Sequence of chain 1.A:
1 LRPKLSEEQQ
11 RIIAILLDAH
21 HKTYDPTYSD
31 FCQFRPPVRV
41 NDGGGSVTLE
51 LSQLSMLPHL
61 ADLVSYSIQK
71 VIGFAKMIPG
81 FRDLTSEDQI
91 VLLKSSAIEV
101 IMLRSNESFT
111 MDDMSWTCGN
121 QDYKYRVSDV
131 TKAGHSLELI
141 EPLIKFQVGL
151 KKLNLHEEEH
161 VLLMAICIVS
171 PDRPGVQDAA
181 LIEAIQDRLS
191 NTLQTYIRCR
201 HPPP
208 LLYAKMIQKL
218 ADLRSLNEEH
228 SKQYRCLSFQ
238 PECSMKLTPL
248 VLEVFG

The protein below binds the small molecule below.
Small molecule (SMILES): CCC(CC)(c1ccc(OCC(=O)O)c(C)c1)c1ccc(OC[C@H](O)C(C)(C)C)c(C)c1

Binding-site contacts:
Ligand atom C14 contacts residue SER105 of chain 1.A at 3.5 Å.
Ligand atom C54 contacts residue HIS227 of chain 1.A at 3.7 Å.
Ligand atom C29 contacts residue VAL64 of chain 1.A at 3.7 Å (hydrophobic).
Ligand atom O2 contacts residue ARG104 of chain 1.A at 3.9 Å.
Ligand atom C34 contacts residue SER67 of chain 1.A at 3.1 Å.
Ligand atom C63 contacts residue CYS118 of chain 1.A at 3.8 Å (hydrophobic).
Ligand atom O2 contacts residue TYR28 of chain 1.A at 3.6 Å.
Ligand atom O47 contacts residue HIS135 of chain 1.A at 2.6 Å (h-bond).
Ligand atom C64 contacts residue SER108 of chain 1.A at 3.6 Å.
Ligand atom C44 contacts residue HIS227 of chain 1.A at 3.9 Å.
Ligand atom C12 contacts residue VAL130 of chain 1.A at 3.7 Å (hydrophobic).
Ligand atom C44 contacts residue HIS135 of chain 1.A at 3.3 Å.
Ligand atom C38 contacts residue VAL130 of chain 1.A at 3.8 Å (hydrophobic).
Ligand atom O1 contacts residue ARG104 of chain 1.A at 3.5 Å.
Ligand atom O2 contacts residue SER105 of chain 1.A at 3.6 Å.
Ligand atom O2 contacts residue TYR24 of chain 1.A at 2.6 Å (h-bond).
Ligand atom C64 contacts residue TYR24 of chain 1.A at 3.7 Å (hydrophobic).
Ligand atom C64 contacts residue SER105 of chain 1.A at 3.6 Å.
Ligand atom C54 contacts residue PHE252 of chain 1.A at 3.7 Å (hydrophobic).
Ligand atom C50 contacts residue LEU234 of chain 1.A at 3.7 Å (hydrophobic).
Ligand atom C12 contacts residue TRP116 of chain 1.A at 3.9 Å (hydrophobic).
Ligand atom C13 contacts residue TRP116 of chain 1.A at 3.6 Å (hydrophobic).
Ligand atom C38 contacts residue LEU139 of chain 1.A at 3.5 Å (hydrophobic).
Ligand atom C58 contacts residue ALA61 of chain 1.A at 3.5 Å (hydrophobic).
Ligand atom C34 contacts residue ILE101 of chain 1.A at 3.4 Å (hydrophobic).
Ligand atom C63 contacts residue PHE31 of chain 1.A at 3.8 Å (hydrophobic).
Ligand atom C1 contacts residue LEU63 of chain 1.A at 3.7 Å (hydrophobic).
Ligand atom C2 contacts residue LEU63 of chain 1.A at 3.9 Å (hydrophobic).
Ligand atom C6 contacts residue SER105 of chain 1.A at 3.8 Å.
Ligand atom C20 contacts residue VAL130 of chain 1.A at 3.7 Å (hydrophobic).
Ligand atom O42 contacts residue HIS135 of chain 1.A at 3.4 Å (h-bond).
Ligand atom O62 contacts residue LEU63 of chain 1.A at 3.5 Å.
Ligand atom O2 contacts residue SER108 of chain 1.A at 2.7 Å (h-bond).
Ligand atom O1 contacts residue TYR24 of chain 1.A at 3.9 Å.
Ligand atom C3 contacts residue ILE101 of chain 1.A at 3.9 Å (hydrophobic).
Ligand atom C50 contacts residue TYR231 of chain 1.A at 3.8 Å (hydrophobic).
Ligand atom O47 contacts residue HIS227 of chain 1.A at 2.7 Å (h-bond).
Ligand atom O1 contacts residue SER105 of chain 1.A at 3.0 Å.
Ligand atom C5 contacts residue TRP116 of chain 1.A at 3.9 Å (hydrophobic).
Ligand atom C20 contacts residue TYR125 of chain 1.A at 3.7 Å (hydrophobic).